Sequence of chain 1.A:
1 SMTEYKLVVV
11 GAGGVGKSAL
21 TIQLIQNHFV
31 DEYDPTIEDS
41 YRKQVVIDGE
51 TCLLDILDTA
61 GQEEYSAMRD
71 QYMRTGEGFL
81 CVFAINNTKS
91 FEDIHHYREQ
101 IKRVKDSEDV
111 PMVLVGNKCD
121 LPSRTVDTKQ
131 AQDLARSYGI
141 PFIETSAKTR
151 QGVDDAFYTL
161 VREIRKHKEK

This small molecule binds to this protein.
Small molecule (SMILES): Nc1nc2c(ncn2[C@@H]2O[C@H](CO[P](=O)(O)O[P](=O)(O)NP(=O)(O)O)[C@@H](O)[C@H]2O)c(=O)[nH]1

Binding-site contacts:
Ligand atom O1A contacts residue GLY16 of chain 1.A at 3.3 Å.
Ligand atom O1B contacts residue GLY14 of chain 1.A at 3.5 Å (h-bond).
Ligand atom C8 contacts residue ALA19 of chain 1.A at 3.5 Å (hydrophobic).
Ligand atom PG contacts residue MG1 of chain 1.F at 3.2 Å.
Ligand atom PB contacts residue MG1 of chain 1.F at 3.2 Å.
Ligand atom O1A contacts residue ALA19 of chain 1.A at 2.8 Å (h-bond).
Ligand atom O1B contacts residue LYS17 of chain 1.A at 2.8 Å (salt-bridge).
Ligand atom N1 contacts residue ASP120 of chain 1.A at 2.8 Å (salt-bridge).
Ligand atom O3G contacts residue PRO35 of chain 1.A at 3.4 Å.
Ligand atom O3A contacts residue GLY16 of chain 1.A at 3.1 Å (h-bond).
Ligand atom O2G contacts residue LYS17 of chain 1.A at 2.7 Å (salt-bridge).
Ligand atom N7 contacts residue ASN117 of chain 1.A at 3.1 Å (h-bond).
Ligand atom O6 contacts residue LYS118 of chain 1.A at 3.3 Å.
Ligand atom O2' contacts residue ASP31 of chain 1.A at 3.0 Å (salt-bridge).
Ligand atom N3B contacts residue GLY14 of chain 1.A at 3.0 Å (h-bond).
Ligand atom O2B contacts residue MG1 of chain 1.F at 2.1 Å.
Ligand atom O6 contacts residue ALA147 of chain 1.A at 2.8 Å (h-bond).
Ligand atom O2G contacts residue GLY61 of chain 1.A at 2.8 Å (h-bond).
Ligand atom O3G contacts residue TYR33 of chain 1.A at 2.7 Å (h-bond).
Ligand atom O4' contacts residue LYS118 of chain 1.A at 3.2 Å (salt-bridge).
Ligand atom N2 contacts residue ASP120 of chain 1.A at 2.9 Å (salt-bridge).
Ligand atom C5' contacts residue GLY14 of chain 1.A at 3.5 Å.
Ligand atom O1G contacts residue MG1 of chain 1.F at 2.0 Å.
Ligand atom O3' contacts residue ASP31 of chain 1.A at 3.0 Å (salt-bridge).
Ligand atom O2A contacts residue TYR33 of chain 1.A at 3.4 Å.
Ligand atom O1B contacts residue GLY16 of chain 1.A at 3.1 Å (h-bond).
Ligand atom O6 contacts residue ASP120 of chain 1.A at 3.5 Å (salt-bridge).
Ligand atom O6 contacts residue SER146 of chain 1.A at 3.4 Å.
Ligand atom O6 contacts residue ASN117 of chain 1.A at 3.3 Å (h-bond).
Ligand atom N2 contacts residue LEU121 of chain 1.A at 3.4 Å.
Ligand atom O1B contacts residue VAL15 of chain 1.A at 3.3 Å (h-bond).
Ligand atom N3B contacts residue MG1 of chain 1.F at 3.5 Å.
Ligand atom O2B contacts residue LYS17 of chain 1.A at 3.5 Å (salt-bridge).
Ligand atom O1A contacts residue SER18 of chain 1.A at 3.4 Å (h-bond).
Ligand atom O1G contacts residue THR36 of chain 1.A at 2.9 Å (h-bond).
Ligand atom O2' contacts residue PHE29 of chain 1.A at 3.3 Å.
Ligand atom O2G contacts residue GLY13 of chain 1.A at 3.4 Å.
Ligand atom O2' contacts residue VAL30 of chain 1.A at 3.0 Å (h-bond).
Ligand atom O2B contacts residue SER18 of chain 1.A at 2.9 Å (h-bond).
Ligand atom O3A contacts residue GLY14 of chain 1.A at 3.6 Å.